Sequence of chain 1.A:
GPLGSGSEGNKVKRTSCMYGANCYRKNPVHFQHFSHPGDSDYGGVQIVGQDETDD

Binding-site contacts:
Ligand atom C2' contacts residue TYR24 of chain 1.A at 3.8 Å (hydrophobic).
Ligand atom C4 contacts residue TYR19 of chain 1.A at 3.1 Å (hydrophobic).
Ligand atom O3' contacts residue RIB1 of chain 1.D at 3.7 Å.
Ligand atom N6 contacts residue CYS23 of chain 1.A at 4.3 Å.
Ligand atom C2 contacts residue TYR19 of chain 1.A at 3.1 Å (hydrophobic).
Ligand atom C1' contacts residue TYR19 of chain 1.A at 3.0 Å (hydrophobic).
Ligand atom N1 contacts residue TYR19 of chain 1.A at 3.0 Å.
Ligand atom C5 contacts residue TYR24 of chain 1.A at 3.9 Å (hydrophobic).
Ligand atom C1' contacts residue RIB1 of chain 1.D at 3.3 Å.
Ligand atom C2' contacts residue RIB1 of chain 1.D at 2.3 Å.
Ligand atom C6 contacts residue ASN22 of chain 1.A at 3.2 Å.
Ligand atom N7 contacts residue TYR19 of chain 1.A at 3.3 Å.
Ligand atom C5 contacts residue TYR19 of chain 1.A at 3.1 Å (hydrophobic).
Ligand atom O4' contacts residue TYR19 of chain 1.A at 2.4 Å (h-bond).
Ligand atom O4' contacts residue RIB1 of chain 1.D at 4.3 Å.
Ligand atom O2' contacts residue TYR24 of chain 1.A at 3.8 Å.
Ligand atom N1 contacts residue TYR24 of chain 1.A at 3.3 Å (h-bond).
Ligand atom C6 contacts residue TYR19 of chain 1.A at 3.2 Å (hydrophobic).
Ligand atom C2 contacts residue CYS23 of chain 1.A at 3.8 Å (hydrophobic).
Ligand atom C2 contacts residue ASN22 of chain 1.A at 4.1 Å.
Ligand atom N6 contacts residue TYR19 of chain 1.A at 3.6 Å.
Ligand atom N3 contacts residue TYR24 of chain 1.A at 3.1 Å.
Ligand atom N3 contacts residue TYR19 of chain 1.A at 2.9 Å.
Ligand atom C5' contacts residue TYR19 of chain 1.A at 4.3 Å (hydrophobic).
Ligand atom N9 contacts residue TYR24 of chain 1.A at 4.0 Å.
Ligand atom C4' contacts residue TYR19 of chain 1.A at 3.7 Å (hydrophobic).
Ligand atom N1 contacts residue ASN22 of chain 1.A at 2.9 Å (h-bond).
Ligand atom C2 contacts residue TYR24 of chain 1.A at 3.1 Å (hydrophobic).
Ligand atom O5' contacts residue TYR19 of chain 1.A at 4.2 Å.
Ligand atom N3 contacts residue RIB1 of chain 1.D at 4.2 Å.
Ligand atom O2' contacts residue RIB1 of chain 1.D at 1.4 Å.
Ligand atom C4' contacts residue RIB1 of chain 1.D at 4.3 Å.
Ligand atom C8 contacts residue TYR19 of chain 1.A at 3.2 Å (hydrophobic).
Ligand atom C3' contacts residue RIB1 of chain 1.D at 3.5 Å.
Ligand atom N9 contacts residue RIB1 of chain 1.D at 4.3 Å.
Ligand atom C6 contacts residue TYR24 of chain 1.A at 3.7 Å (hydrophobic).
Ligand atom N9 contacts residue TYR19 of chain 1.A at 3.0 Å.
Ligand atom N6 contacts residue ASN22 of chain 1.A at 2.8 Å (h-bond).
Ligand atom N1 contacts residue CYS23 of chain 1.A at 3.3 Å.
Ligand atom C4 contacts residue TYR24 of chain 1.A at 3.4 Å (hydrophobic).

This small molecule binds to this protein.
Small molecule (SMILES): Nc1ncnc2c1ncn2[C@@H]1O[C@H](CO)[C@@H](O)[C@H]1O